Binding-site contacts:
Ligand atom CZ2 contacts residue ILE77 of chain 1.I at 3.8 Å (hydrophobic).
Ligand atom CG contacts residue HIC75 of chain 1.I at 3.9 Å.
Ligand atom CA contacts residue ILE77 of chain 1.I at 4.3 Å (hydrophobic).
Ligand atom CG contacts residue GLU74 of chain 1.I at 3.7 Å.
Ligand atom CD1 contacts residue ILE77 of chain 1.I at 4.1 Å (hydrophobic).
Ligand atom OG1 contacts residue ILE289 of chain 1.C at 4.1 Å.
Ligand atom OD1 contacts residue GLU74 of chain 1.I at 3.9 Å.
Ligand atom NE1 contacts residue ASP181 of chain 1.I at 4.4 Å.
Ligand atom CH2 contacts residue ILE77 of chain 1.I at 4.1 Å (hydrophobic).
Ligand atom NE1 contacts residue ILE77 of chain 1.I at 3.9 Å.
Ligand atom O contacts residue ILE77 of chain 1.I at 4.1 Å.
Ligand atom OD1 contacts residue HIC75 of chain 1.I at 4.0 Å.
Ligand atom CE3 contacts residue PRO114 of chain 1.I at 4.1 Å (hydrophobic).
Ligand atom CE2 contacts residue ARG179 of chain 1.I at 4.4 Å.
Ligand atom CB contacts residue GLU74 of chain 1.I at 3.7 Å.
Ligand atom CB contacts residue THR79 of chain 1.I at 3.7 Å.
Ligand atom CA contacts residue THR79 of chain 1.I at 4.3 Å.
Ligand atom CD2 contacts residue ILE77 of chain 1.I at 3.5 Å (hydrophobic).
Ligand atom CZ3 contacts residue PRO114 of chain 1.I at 3.6 Å (hydrophobic).
Ligand atom O contacts residue THR79 of chain 1.I at 4.3 Å.
Ligand atom O contacts residue ARG292 of chain 1.C at 4.2 Å.
Ligand atom CB contacts residue GLU74 of chain 1.I at 4.4 Å.
Ligand atom N contacts residue GLU74 of chain 1.I at 4.4 Å.
Ligand atom CE2 contacts residue ILE77 of chain 1.I at 3.5 Å (hydrophobic).
Ligand atom CH2 contacts residue PRO114 of chain 1.I at 4.0 Å (hydrophobic).
Ligand atom CZ3 contacts residue ILE77 of chain 1.I at 4.1 Å (hydrophobic).
Ligand atom CD contacts residue HIC75 of chain 1.I at 4.0 Å.
Ligand atom CH2 contacts residue ARG179 of chain 1.I at 4.2 Å.
Ligand atom CZ2 contacts residue ARG179 of chain 1.I at 3.6 Å.
Ligand atom CH2 contacts residue ASN113 of chain 1.I at 4.3 Å.
Ligand atom CH2 contacts residue LEU112 of chain 1.I at 3.9 Å (hydrophobic).
Ligand atom N contacts residue ILE77 of chain 1.I at 4.4 Å.
Ligand atom SG contacts residue HIC75 of chain 1.I at 4.3 Å.
Ligand atom CE3 contacts residue ILE77 of chain 1.I at 3.8 Å (hydrophobic).
Ligand atom CG contacts residue ILE77 of chain 1.I at 3.9 Å (hydrophobic).

Sequence of chain 1.I:
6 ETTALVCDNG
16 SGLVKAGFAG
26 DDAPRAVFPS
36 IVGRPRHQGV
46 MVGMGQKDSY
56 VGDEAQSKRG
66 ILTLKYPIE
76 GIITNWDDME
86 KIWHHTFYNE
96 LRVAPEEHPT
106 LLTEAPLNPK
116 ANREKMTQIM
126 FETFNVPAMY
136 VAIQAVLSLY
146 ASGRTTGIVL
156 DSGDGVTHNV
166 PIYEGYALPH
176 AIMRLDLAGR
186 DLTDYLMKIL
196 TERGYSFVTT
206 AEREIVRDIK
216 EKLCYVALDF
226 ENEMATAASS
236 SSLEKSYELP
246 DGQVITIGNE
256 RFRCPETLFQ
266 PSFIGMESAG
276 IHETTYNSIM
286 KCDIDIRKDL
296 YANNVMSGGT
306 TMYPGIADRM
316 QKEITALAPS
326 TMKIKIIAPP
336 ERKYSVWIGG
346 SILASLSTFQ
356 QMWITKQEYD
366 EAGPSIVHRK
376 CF

Sequence of chain 1.C:
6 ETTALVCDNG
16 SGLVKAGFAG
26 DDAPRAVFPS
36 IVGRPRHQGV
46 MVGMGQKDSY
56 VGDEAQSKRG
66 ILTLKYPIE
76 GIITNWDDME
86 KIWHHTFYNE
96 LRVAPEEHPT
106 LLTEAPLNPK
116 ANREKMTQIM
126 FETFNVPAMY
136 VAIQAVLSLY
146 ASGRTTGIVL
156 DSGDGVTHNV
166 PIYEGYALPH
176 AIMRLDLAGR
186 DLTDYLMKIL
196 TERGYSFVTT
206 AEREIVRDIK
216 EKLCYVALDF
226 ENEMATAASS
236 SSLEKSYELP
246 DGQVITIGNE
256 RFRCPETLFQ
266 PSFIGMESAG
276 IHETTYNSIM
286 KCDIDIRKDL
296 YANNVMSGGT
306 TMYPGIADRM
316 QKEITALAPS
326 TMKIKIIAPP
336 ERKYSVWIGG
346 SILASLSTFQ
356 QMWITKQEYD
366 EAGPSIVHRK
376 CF

The protein below binds the small molecule below.
Small molecule (SMILES): C[C@@H]1NC(=O)[C@H](C[C@@](C)(O)CO)NC(=O)[C@@H]2CC3=C(N=C4C=CC=CC43)SC[C@H](NC(=O)[C@@H]([C@H](C)O)NC1=O)C(=O)N1C[C@H](O)C[C@H]1C(=O)N[C@@H](C)C(=O)N2